Sequence of chain 29.A:
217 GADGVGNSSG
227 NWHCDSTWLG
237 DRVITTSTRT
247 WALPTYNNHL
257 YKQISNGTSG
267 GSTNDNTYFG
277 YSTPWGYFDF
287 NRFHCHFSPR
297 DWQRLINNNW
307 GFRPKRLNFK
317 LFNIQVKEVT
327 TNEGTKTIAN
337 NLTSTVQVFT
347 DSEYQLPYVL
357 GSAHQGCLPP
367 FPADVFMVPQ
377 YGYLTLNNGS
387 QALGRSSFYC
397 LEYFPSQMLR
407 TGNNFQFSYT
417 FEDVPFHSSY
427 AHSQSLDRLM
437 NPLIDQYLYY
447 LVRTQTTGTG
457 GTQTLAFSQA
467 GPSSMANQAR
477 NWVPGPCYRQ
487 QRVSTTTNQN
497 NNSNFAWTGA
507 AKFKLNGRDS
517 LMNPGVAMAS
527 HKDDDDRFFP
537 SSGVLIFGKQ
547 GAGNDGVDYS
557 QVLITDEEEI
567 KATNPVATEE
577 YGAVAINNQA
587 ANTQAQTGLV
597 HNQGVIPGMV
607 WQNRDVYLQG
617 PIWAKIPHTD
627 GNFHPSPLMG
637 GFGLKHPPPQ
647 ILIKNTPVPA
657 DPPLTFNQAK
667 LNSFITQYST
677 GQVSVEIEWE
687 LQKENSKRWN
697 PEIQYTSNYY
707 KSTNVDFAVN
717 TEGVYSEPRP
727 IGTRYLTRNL

A protein and the small-molecule ligand that binds it are described below.
Small molecule (SMILES): Nc1ncnc2c1ncn2[C@H]1C[C@H](O)[C@@H](COP(=O)(O)O)O1

Binding-site contacts:
Ligand atom N3 contacts residue GLY639 of chain 44.A at 4.3 Å.
Ligand atom N6 contacts residue SER632 of chain 44.A at 3.3 Å (h-bond).
Ligand atom N1 contacts residue VAL420 of chain 44.A at 3.7 Å.
Ligand atom N7 contacts residue HIS630 of chain 44.A at 4.1 Å.
Ligand atom N7 contacts residue SER632 of chain 44.A at 4.1 Å.
Ligand atom C2 contacts residue VAL420 of chain 44.A at 4.3 Å (hydrophobic).
Ligand atom C6 contacts residue VAL420 of chain 44.A at 4.0 Å (hydrophobic).
Ligand atom C6 contacts residue PRO421 of chain 44.A at 4.1 Å (hydrophobic).
Ligand atom O2P contacts residue ASP626 of chain 29.A at 4.2 Å.
Ligand atom C1' contacts residue HIS630 of chain 44.A at 4.0 Å.
Ligand atom N7 contacts residue ASN609 of chain 44.A at 3.8 Å.
Ligand atom N1 contacts residue GLY639 of chain 44.A at 3.1 Å (h-bond).
Ligand atom C6 contacts residue GLY639 of chain 44.A at 3.8 Å.
Ligand atom N7 contacts residue PRO421 of chain 44.A at 4.2 Å.
Ligand atom N6 contacts residue GLY637 of chain 44.A at 3.7 Å.
Ligand atom C5 contacts residue PRO421 of chain 44.A at 4.1 Å (hydrophobic).
Ligand atom C5 contacts residue PRO631 of chain 44.A at 4.2 Å (hydrophobic).
Ligand atom C6 contacts residue SER632 of chain 44.A at 3.9 Å.
Ligand atom N9 contacts residue PRO421 of chain 44.A at 4.4 Å.
Ligand atom C2 contacts residue PRO631 of chain 44.A at 3.3 Å (hydrophobic).
Ligand atom N1 contacts residue PRO421 of chain 44.A at 4.3 Å.
Ligand atom C2 contacts residue GLY639 of chain 44.A at 3.1 Å.
Ligand atom C1' contacts residue PRO631 of chain 44.A at 4.3 Å (hydrophobic).
Ligand atom N3 contacts residue PRO631 of chain 44.A at 3.6 Å.
Ligand atom O1P contacts residue LYS641 of chain 29.A at 4.0 Å.
Ligand atom C6 contacts residue PRO631 of chain 44.A at 3.9 Å (hydrophobic).
Ligand atom N6 contacts residue PHE638 of chain 44.A at 3.9 Å.
Ligand atom N1 contacts residue PRO631 of chain 44.A at 3.5 Å (h-bond).
Ligand atom N6 contacts residue VAL420 of chain 44.A at 4.0 Å.
Ligand atom C2 contacts residue PRO421 of chain 44.A at 4.5 Å (hydrophobic).
Ligand atom N1 contacts residue PHE638 of chain 44.A at 4.3 Å.
Ligand atom C4 contacts residue PRO631 of chain 44.A at 4.0 Å (hydrophobic).
Ligand atom C8 contacts residue PRO421 of chain 44.A at 4.3 Å (hydrophobic).
Ligand atom C4 contacts residue PRO421 of chain 44.A at 4.3 Å (hydrophobic).
Ligand atom N6 contacts residue GLY639 of chain 44.A at 3.6 Å (h-bond).
Ligand atom C8 contacts residue HIS630 of chain 44.A at 3.3 Å.
Ligand atom C5 contacts residue SER632 of chain 44.A at 4.1 Å.
Ligand atom N9 contacts residue HIS630 of chain 44.A at 4.2 Å.
Ligand atom C2' contacts residue HIS630 of chain 44.A at 3.2 Å.
Ligand atom C3' contacts residue HIS630 of chain 44.A at 4.4 Å.

Sequence of chain 44.A:
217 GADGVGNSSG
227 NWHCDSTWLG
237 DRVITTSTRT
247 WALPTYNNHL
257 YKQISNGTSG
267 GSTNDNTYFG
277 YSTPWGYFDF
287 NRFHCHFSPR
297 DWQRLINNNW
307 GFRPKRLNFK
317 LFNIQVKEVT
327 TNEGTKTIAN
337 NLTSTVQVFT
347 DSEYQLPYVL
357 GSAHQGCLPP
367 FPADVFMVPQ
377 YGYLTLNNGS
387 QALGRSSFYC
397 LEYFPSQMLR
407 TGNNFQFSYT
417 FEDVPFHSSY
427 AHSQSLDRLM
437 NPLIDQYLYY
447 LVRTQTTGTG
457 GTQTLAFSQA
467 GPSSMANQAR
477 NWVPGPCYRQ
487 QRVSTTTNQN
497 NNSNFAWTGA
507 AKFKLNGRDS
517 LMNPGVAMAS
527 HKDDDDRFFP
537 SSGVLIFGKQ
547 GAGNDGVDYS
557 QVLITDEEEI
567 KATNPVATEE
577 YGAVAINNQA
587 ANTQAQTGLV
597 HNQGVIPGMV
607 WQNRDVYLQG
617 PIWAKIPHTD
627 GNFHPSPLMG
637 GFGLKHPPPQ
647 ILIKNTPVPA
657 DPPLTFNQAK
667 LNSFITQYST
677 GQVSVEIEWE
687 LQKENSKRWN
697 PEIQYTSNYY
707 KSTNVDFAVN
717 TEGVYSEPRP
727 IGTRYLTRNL